Sequence of chain 1.A:
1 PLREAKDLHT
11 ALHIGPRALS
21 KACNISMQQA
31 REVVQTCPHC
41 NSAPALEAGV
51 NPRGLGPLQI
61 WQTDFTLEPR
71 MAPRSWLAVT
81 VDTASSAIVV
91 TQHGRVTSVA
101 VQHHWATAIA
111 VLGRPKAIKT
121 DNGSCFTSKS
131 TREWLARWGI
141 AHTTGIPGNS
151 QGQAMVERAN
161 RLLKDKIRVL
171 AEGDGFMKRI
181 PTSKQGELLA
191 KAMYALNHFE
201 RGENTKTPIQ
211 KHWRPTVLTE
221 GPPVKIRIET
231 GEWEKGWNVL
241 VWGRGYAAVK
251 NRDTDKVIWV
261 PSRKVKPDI

The protein below binds the small molecule below.
Small molecule (SMILES): CCN1C[C@H](C)n2c(c(O)c3c(=O)n(Cc4ccc(F)c(Cl)c4)nc(C(=O)NC)c32)C1=O

Binding-site contacts:
Ligand atom CAW contacts residue MG1 of chain 1.P at 3.6 Å.
Ligand atom CAZ contacts residue GLU157 of chain 1.A at 3.7 Å.
Ligand atom CAZ contacts residue MG1 of chain 1.O at 3.3 Å.
Ligand atom NAP contacts residue SER150 of chain 1.A at 3.9 Å.
Ligand atom CAX contacts residue SER150 of chain 1.A at 3.3 Å.
Ligand atom OAE contacts residue ASP64 of chain 1.A at 3.9 Å.
Ligand atom CBA contacts residue SER150 of chain 1.A at 3.4 Å.
Ligand atom CBB contacts residue SER150 of chain 1.A at 3.0 Å.
Ligand atom CAY contacts residue MG1 of chain 1.P at 3.4 Å.
Ligand atom CAW contacts residue ASP64 of chain 1.A at 3.8 Å.
Ligand atom OAG contacts residue MG1 of chain 1.P at 3.0 Å.
Ligand atom CAL contacts residue GLU157 of chain 1.A at 3.8 Å.
Ligand atom OAG contacts residue MG1 of chain 1.O at 2.0 Å.
Ligand atom NBE contacts residue SER150 of chain 1.A at 3.9 Å.
Ligand atom OAE contacts residue MG1 of chain 1.P at 2.5 Å.
Ligand atom CAV contacts residue SER150 of chain 1.A at 3.0 Å.
Ligand atom CLAI contacts residue GLN151 of chain 1.A at 3.9 Å.
Ligand atom CBA contacts residue MG1 of chain 1.O at 3.3 Å.
Ligand atom CAZ contacts residue SER150 of chain 1.A at 3.8 Å.
Ligand atom CLAI contacts residue GLU157 of chain 1.A at 3.4 Å.
Ligand atom OAF contacts residue GLU157 of chain 1.A at 2.7 Å (salt-bridge).
Ligand atom CLAI contacts residue SER150 of chain 1.A at 3.0 Å.
Ligand atom OAG contacts residue ASP64 of chain 1.A at 2.7 Å (salt-bridge).
Ligand atom CAY contacts residue MG1 of chain 1.O at 3.7 Å.
Ligand atom CAT contacts residue SER150 of chain 1.A at 3.8 Å.
Ligand atom NBF contacts residue SER150 of chain 1.A at 3.2 Å (h-bond).
Ligand atom CAM contacts residue ASP121 of chain 1.A at 3.9 Å.
Ligand atom CAS contacts residue MG1 of chain 1.P at 2.9 Å.
Ligand atom OAF contacts residue MG1 of chain 1.O at 2.7 Å.
Ligand atom CAY contacts residue SER150 of chain 1.A at 3.7 Å.
Ligand atom CAW contacts residue MG1 of chain 1.O at 2.9 Å.
Ligand atom OAF contacts residue ASP64 of chain 1.A at 3.7 Å.
Ligand atom OAG contacts residue GLU157 of chain 1.A at 3.9 Å.
Ligand atom CAR contacts residue SER150 of chain 1.A at 3.8 Å.
Ligand atom CAL contacts residue SER150 of chain 1.A at 3.3 Å.
Ligand atom CBC contacts residue SER150 of chain 1.A at 3.9 Å.
Ligand atom FAH contacts residue GLN151 of chain 1.A at 3.2 Å.
Ligand atom CAW contacts residue SER150 of chain 1.A at 3.9 Å.
Ligand atom OAD contacts residue SER150 of chain 1.A at 4.0 Å.
Ligand atom NBD contacts residue MG1 of chain 1.P at 3.7 Å.